Sequence of chain 1.A:
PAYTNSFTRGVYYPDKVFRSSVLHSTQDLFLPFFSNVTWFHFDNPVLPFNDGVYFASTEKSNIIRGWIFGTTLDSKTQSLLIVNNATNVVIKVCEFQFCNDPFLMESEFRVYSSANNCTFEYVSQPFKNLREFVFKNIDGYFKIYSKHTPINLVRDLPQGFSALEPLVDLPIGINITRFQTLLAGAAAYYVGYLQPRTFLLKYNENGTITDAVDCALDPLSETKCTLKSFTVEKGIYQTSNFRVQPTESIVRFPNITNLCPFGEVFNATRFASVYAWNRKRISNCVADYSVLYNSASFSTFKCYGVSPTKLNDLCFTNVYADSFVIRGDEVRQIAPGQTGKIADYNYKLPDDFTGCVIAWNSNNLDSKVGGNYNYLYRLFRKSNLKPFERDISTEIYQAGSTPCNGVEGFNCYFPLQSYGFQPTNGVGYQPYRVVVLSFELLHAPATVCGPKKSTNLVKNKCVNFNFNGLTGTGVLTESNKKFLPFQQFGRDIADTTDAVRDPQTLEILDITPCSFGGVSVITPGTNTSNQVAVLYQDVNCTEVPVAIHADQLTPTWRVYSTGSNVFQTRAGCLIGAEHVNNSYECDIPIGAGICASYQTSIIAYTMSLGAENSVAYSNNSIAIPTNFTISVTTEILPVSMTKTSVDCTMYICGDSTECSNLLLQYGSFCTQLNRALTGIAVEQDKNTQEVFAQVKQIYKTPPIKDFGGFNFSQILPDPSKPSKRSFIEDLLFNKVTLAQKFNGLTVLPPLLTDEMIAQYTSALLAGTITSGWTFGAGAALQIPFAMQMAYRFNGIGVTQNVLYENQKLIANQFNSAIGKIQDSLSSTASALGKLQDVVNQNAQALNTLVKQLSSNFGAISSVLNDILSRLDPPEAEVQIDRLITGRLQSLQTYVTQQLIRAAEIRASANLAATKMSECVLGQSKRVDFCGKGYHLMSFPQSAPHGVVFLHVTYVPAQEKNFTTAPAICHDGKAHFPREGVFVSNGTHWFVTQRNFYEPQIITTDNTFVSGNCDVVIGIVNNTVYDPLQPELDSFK

Binding-site contacts:
Ligand atom C1 contacts residue ASN1134 of chain 1.A at 3.8 Å.
Ligand atom O5 contacts residue ASN1134 of chain 1.A at 3.8 Å.

This protein binds this small molecule.
Small molecule (SMILES): CC(=O)N[C@H]1[C@H](O[C@H]2[C@H](O)[C@@H](NC(C)=O)CO[C@@H]2CO)O[C@H](CO)[C@@H](O)[C@@H]1O